Binding-site contacts:
Ligand atom C6 contacts residue ALA698 of chain 1.C at 4.1 Å (hydrophobic).
Ligand atom C7 contacts residue ASN1066 of chain 1.C at 3.2 Å.
Ligand atom C8 contacts residue LYS1065 of chain 1.C at 3.8 Å.
Ligand atom C8 contacts residue ASN1066 of chain 1.C at 3.8 Å.
Ligand atom C4 contacts residue ASN1066 of chain 1.C at 4.2 Å.
Ligand atom C2 contacts residue ASN1066 of chain 1.C at 2.5 Å.
Ligand atom N2 contacts residue ASN1066 of chain 1.C at 2.9 Å (h-bond).
Ligand atom C8 contacts residue GLU1064 of chain 1.C at 3.8 Å.
Ligand atom O5 contacts residue GLN887 of chain 1.B at 4.3 Å.
Ligand atom O7 contacts residue ASN1066 of chain 1.C at 3.0 Å (h-bond).
Ligand atom C1 contacts residue ASN1066 of chain 1.C at 1.4 Å.
Ligand atom C5 contacts residue ASN1066 of chain 1.C at 3.7 Å.
Ligand atom O5 contacts residue ASN1066 of chain 1.C at 2.4 Å (h-bond).
Ligand atom C1 contacts residue GLN887 of chain 1.B at 4.1 Å.
Ligand atom C3 contacts residue ASN1066 of chain 1.C at 3.8 Å.

Sequence of chain 1.C:
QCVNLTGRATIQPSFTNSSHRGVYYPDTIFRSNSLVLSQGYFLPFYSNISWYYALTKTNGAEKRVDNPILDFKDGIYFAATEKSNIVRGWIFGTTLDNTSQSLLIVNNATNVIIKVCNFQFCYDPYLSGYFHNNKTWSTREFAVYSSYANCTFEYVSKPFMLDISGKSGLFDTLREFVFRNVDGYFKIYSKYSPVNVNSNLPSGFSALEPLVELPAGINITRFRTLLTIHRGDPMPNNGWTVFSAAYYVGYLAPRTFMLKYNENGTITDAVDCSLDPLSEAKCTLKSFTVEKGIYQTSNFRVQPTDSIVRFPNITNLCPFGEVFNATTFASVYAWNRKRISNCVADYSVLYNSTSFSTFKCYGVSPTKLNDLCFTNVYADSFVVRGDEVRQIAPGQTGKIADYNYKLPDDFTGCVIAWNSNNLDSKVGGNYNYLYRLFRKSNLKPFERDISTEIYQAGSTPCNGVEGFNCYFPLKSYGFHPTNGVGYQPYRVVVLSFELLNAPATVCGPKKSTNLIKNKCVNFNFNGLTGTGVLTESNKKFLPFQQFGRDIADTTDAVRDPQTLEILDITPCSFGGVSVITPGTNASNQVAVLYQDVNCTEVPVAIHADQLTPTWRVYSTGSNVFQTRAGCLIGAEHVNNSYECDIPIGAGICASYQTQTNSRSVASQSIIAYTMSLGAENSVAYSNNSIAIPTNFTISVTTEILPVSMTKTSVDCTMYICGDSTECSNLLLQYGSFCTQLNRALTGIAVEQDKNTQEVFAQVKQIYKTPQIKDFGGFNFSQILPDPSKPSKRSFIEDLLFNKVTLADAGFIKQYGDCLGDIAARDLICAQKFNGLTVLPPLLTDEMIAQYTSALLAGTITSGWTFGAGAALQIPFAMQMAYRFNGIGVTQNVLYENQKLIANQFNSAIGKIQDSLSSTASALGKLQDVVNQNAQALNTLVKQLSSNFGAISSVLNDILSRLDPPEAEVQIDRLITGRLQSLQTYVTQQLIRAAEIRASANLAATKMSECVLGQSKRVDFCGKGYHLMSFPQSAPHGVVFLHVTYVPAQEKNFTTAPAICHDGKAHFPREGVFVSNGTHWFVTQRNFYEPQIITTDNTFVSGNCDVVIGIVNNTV

Sequence of chain 1.B:
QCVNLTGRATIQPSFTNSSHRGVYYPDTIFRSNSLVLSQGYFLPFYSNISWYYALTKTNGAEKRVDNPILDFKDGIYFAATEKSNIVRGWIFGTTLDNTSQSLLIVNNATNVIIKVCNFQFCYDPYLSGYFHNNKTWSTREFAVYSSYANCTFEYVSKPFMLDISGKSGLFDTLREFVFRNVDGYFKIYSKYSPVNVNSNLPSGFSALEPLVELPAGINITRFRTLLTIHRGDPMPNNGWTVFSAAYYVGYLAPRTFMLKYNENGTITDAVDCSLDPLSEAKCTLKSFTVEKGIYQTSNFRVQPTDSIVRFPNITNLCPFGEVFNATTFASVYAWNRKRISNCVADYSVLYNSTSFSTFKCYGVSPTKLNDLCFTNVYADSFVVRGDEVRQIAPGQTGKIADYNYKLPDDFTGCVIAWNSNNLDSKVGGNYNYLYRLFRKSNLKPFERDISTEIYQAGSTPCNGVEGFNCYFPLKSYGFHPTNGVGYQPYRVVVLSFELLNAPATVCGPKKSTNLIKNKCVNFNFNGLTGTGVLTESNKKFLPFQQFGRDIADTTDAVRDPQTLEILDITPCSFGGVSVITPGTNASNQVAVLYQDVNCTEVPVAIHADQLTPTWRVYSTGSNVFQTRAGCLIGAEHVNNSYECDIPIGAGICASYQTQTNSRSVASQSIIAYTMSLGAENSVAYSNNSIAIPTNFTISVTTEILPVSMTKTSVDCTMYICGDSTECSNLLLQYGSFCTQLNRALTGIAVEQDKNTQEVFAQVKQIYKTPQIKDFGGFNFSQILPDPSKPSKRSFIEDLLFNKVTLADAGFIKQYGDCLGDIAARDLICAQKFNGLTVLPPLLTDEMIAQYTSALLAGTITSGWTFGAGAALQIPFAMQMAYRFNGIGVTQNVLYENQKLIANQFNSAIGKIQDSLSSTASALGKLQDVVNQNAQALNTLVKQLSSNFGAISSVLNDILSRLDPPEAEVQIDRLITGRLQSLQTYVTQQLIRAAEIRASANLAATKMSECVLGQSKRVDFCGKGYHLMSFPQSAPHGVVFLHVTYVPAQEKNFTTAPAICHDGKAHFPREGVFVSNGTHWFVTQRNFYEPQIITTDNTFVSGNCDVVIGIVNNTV

A protein and the small-molecule ligand that binds it are described below.
Small molecule (SMILES): CC(=O)N[C@@H]1[C@@H](O)[C@H](O)[C@@H](CO)O[C@H]1O